Binding-site contacts:
Ligand atom C4 contacts residue ASN135 of chain 1.A at 4.2 Å.
Ligand atom C3 contacts residue ASN135 of chain 1.A at 3.7 Å.
Ligand atom C2 contacts residue ASN135 of chain 1.A at 2.4 Å.
Ligand atom C4 contacts residue ASN330 of chain 1.A at 3.4 Å.
Ligand atom C8 contacts residue GLY131 of chain 1.A at 3.9 Å.
Ligand atom C5 contacts residue ASN135 of chain 1.A at 3.6 Å.
Ligand atom N2 contacts residue ASN135 of chain 1.A at 2.8 Å (h-bond).
Ligand atom C7 contacts residue ASN135 of chain 1.A at 3.3 Å.
Ligand atom O7 contacts residue THR326 of chain 1.A at 4.3 Å.
Ligand atom C1 contacts residue ASN135 of chain 1.A at 1.4 Å.
Ligand atom N2 contacts residue ALA327 of chain 1.A at 4.1 Å.
Ligand atom O7 contacts residue ASN135 of chain 1.A at 3.5 Å (h-bond).
Ligand atom C1 contacts residue ASN330 of chain 1.A at 4.2 Å.
Ligand atom O7 contacts residue ASN330 of chain 1.A at 3.8 Å.
Ligand atom C8 contacts residue ALA327 of chain 1.A at 3.8 Å (hydrophobic).
Ligand atom C6 contacts residue ASN330 of chain 1.A at 4.4 Å.
Ligand atom C8 contacts residue ASN135 of chain 1.A at 4.3 Å.
Ligand atom O5 contacts residue THR326 of chain 1.A at 4.4 Å.
Ligand atom C8 contacts residue ILE128 of chain 1.A at 4.5 Å (hydrophobic).
Ligand atom C8 contacts residue ASN330 of chain 1.A at 4.3 Å.
Ligand atom C5 contacts residue ASN330 of chain 1.A at 3.5 Å.
Ligand atom O6 contacts residue THR326 of chain 1.A at 3.9 Å.
Ligand atom C7 contacts residue ALA327 of chain 1.A at 4.3 Å (hydrophobic).
Ligand atom C7 contacts residue GLY131 of chain 1.A at 4.5 Å.
Ligand atom C7 contacts residue ASN330 of chain 1.A at 4.2 Å.
Ligand atom O3 contacts residue THR326 of chain 1.A at 4.1 Å.
Ligand atom O4 contacts residue ASN330 of chain 1.A at 2.9 Å (h-bond).
Ligand atom C2 contacts residue ASN330 of chain 1.A at 4.3 Å.
Ligand atom C8 contacts residue LEU132 of chain 1.A at 4.0 Å (hydrophobic).
Ligand atom O5 contacts residue ASN135 of chain 1.A at 2.4 Å (h-bond).
Ligand atom C3 contacts residue ASN330 of chain 1.A at 3.3 Å.
Ligand atom O7 contacts residue LEU132 of chain 1.A at 4.0 Å.
Ligand atom O3 contacts residue ASN330 of chain 1.A at 4.1 Å.

Sequence of chain 1.A:
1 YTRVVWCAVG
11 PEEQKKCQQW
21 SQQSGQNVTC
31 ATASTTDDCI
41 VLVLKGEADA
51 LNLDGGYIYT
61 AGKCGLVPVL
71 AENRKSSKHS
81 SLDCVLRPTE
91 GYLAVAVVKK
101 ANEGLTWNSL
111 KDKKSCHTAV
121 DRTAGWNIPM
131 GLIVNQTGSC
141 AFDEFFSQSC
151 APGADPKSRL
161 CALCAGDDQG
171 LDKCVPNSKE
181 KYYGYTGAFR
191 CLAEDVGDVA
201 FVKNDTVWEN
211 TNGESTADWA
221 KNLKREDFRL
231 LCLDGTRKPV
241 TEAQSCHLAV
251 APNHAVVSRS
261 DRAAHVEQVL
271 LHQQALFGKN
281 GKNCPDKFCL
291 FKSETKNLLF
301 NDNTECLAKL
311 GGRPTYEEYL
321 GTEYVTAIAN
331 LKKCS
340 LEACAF

A small-molecule ligand and the protein it binds are described below.
Small molecule (SMILES): CC(=O)N[C@H]1[C@H](O[C@H]2[C@H](O)[C@@H](NC(C)=O)CO[C@@H]2CO)O[C@H](CO)[C@@H](O[C@H]2O[C@H](CO[C@H]3O[C@H](CO)[C@@H](O)[C@H](O)[C@@H]3O)[C@@H](O[C@@H]3O[C@H](CO)[C@@H](O)[C@H](O)[C@@H]3O)[C@H](O)[C@@H]2O)[C@@H]1O